Sequence of chain 2.A:
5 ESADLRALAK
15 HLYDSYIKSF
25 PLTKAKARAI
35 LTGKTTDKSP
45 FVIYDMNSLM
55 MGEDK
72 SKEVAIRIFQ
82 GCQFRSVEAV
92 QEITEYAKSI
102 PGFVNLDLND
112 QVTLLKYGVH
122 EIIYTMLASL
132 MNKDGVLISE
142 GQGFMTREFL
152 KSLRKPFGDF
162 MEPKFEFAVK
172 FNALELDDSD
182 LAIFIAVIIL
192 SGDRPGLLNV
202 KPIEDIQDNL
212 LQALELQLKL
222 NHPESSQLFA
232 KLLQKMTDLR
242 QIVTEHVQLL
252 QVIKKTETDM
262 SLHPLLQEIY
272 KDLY

This protein binds this small molecule.
Small molecule (SMILES): CCCCCCCCC(=O)O

Binding-site contacts:
Ligand atom O2 contacts residue TYR271 of chain 2.A at 4.1 Å.
Ligand atom O2 contacts residue LEU267 of chain 2.A at 4.0 Å.
Ligand atom C5 contacts residue PHE161 of chain 2.A at 4.0 Å (hydrophobic).
Ligand atom O2 contacts residue SER87 of chain 2.A at 3.0 Å (h-bond).
Ligand atom C8 contacts residue MET162 of chain 2.A at 4.0 Å (hydrophobic).
Ligand atom C9 contacts residue ILE79 of chain 2.A at 4.1 Å (hydrophobic).
Ligand atom O1 contacts residue LEU251 of chain 2.A at 3.8 Å.
Ligand atom C6 contacts residue PHE80 of chain 2.A at 4.1 Å (hydrophobic).
Ligand atom C1 contacts residue HIS121 of chain 2.A at 3.7 Å.
Ligand atom O1 contacts residue HIS121 of chain 2.A at 3.5 Å (h-bond).
Ligand atom C8 contacts residue CYS83 of chain 2.A at 3.5 Å (hydrophobic).
Ligand atom C5 contacts residue PHE80 of chain 2.A at 3.6 Å (hydrophobic).
Ligand atom C1 contacts residue SER87 of chain 2.A at 3.8 Å.
Ligand atom C9 contacts residue PHE158 of chain 2.A at 3.7 Å (hydrophobic).
Ligand atom C1 contacts residue HIS247 of chain 2.A at 3.5 Å.
Ligand atom C3 contacts residue HIS247 of chain 2.A at 3.7 Å.
Ligand atom C7 contacts residue PHE161 of chain 2.A at 3.6 Å (hydrophobic).
Ligand atom C5 contacts residue HIS247 of chain 2.A at 3.8 Å.
Ligand atom O1 contacts residue TYR271 of chain 2.A at 2.9 Å (h-bond).
Ligand atom C6 contacts residue MET162 of chain 2.A at 4.3 Å (hydrophobic).
Ligand atom C3 contacts residue PHE80 of chain 2.A at 3.8 Å (hydrophobic).
Ligand atom C4 contacts residue CYS83 of chain 2.A at 4.2 Å (hydrophobic).
Ligand atom C2 contacts residue SER87 of chain 2.A at 3.8 Å.
Ligand atom C9 contacts residue LEU151 of chain 2.A at 4.3 Å (hydrophobic).
Ligand atom C2 contacts residue GLN84 of chain 2.A at 4.3 Å.
Ligand atom C3 contacts residue LEU251 of chain 2.A at 4.3 Å (hydrophobic).
Ligand atom C2 contacts residue HIS247 of chain 2.A at 4.2 Å.
Ligand atom C4 contacts residue HIS247 of chain 2.A at 4.0 Å.
Ligand atom C1 contacts residue LEU267 of chain 2.A at 4.3 Å (hydrophobic).
Ligand atom C9 contacts residue LEU154 of chain 2.A at 3.9 Å (hydrophobic).
Ligand atom O2 contacts residue HIS121 of chain 2.A at 2.9 Å (h-bond).
Ligand atom C7 contacts residue CYS83 of chain 2.A at 4.2 Å (hydrophobic).
Ligand atom C4 contacts residue PHE80 of chain 2.A at 4.2 Å (hydrophobic).
Ligand atom C5 contacts residue CYS83 of chain 2.A at 4.4 Å (hydrophobic).
Ligand atom C7 contacts residue PHE80 of chain 2.A at 3.8 Å (hydrophobic).
Ligand atom C6 contacts residue CYS83 of chain 2.A at 3.5 Å (hydrophobic).
Ligand atom C2 contacts residue LEU267 of chain 2.A at 4.1 Å (hydrophobic).
Ligand atom C4 contacts residue SER87 of chain 2.A at 4.3 Å.
Ligand atom C1 contacts residue TYR271 of chain 2.A at 3.9 Å (hydrophobic).
Ligand atom O1 contacts residue HIS247 of chain 2.A at 2.8 Å (h-bond).